Binding-site contacts:
Ligand atom C1 contacts residue ASN118 of chain 1.C at 2.7 Å.
Ligand atom N2 contacts residue ASN118 of chain 1.C at 3.8 Å.
Ligand atom C8 contacts residue HIS167 of chain 1.C at 3.9 Å.
Ligand atom C7 contacts residue ASP166 of chain 1.C at 4.0 Å.
Ligand atom C8 contacts residue ASP166 of chain 1.C at 3.6 Å.
Ligand atom O7 contacts residue ASN118 of chain 1.C at 2.7 Å (h-bond).
Ligand atom C7 contacts residue TRP168 of chain 1.C at 3.9 Å (hydrophobic).
Ligand atom O3 contacts residue TRP168 of chain 1.C at 4.1 Å.
Ligand atom C2 contacts residue ASN118 of chain 1.C at 3.2 Å.
Ligand atom O5 contacts residue ASN118 of chain 1.C at 3.0 Å (h-bond).
Ligand atom C7 contacts residue ASN118 of chain 1.C at 3.5 Å.
Ligand atom C8 contacts residue TRP168 of chain 1.C at 3.7 Å (hydrophobic).
Ligand atom O7 contacts residue HIS167 of chain 1.C at 4.4 Å.
Ligand atom N2 contacts residue TRP168 of chain 1.C at 3.2 Å.
Ligand atom C5 contacts residue ASN118 of chain 1.C at 4.3 Å.
Ligand atom C3 contacts residue TRP168 of chain 1.C at 4.0 Å (hydrophobic).
Ligand atom C2 contacts residue TRP168 of chain 1.C at 4.1 Å (hydrophobic).
Ligand atom C1 contacts residue TRP168 of chain 1.C at 4.4 Å (hydrophobic).
Ligand atom O7 contacts residue ASP166 of chain 1.C at 4.1 Å.

Sequence of chain 1.C:
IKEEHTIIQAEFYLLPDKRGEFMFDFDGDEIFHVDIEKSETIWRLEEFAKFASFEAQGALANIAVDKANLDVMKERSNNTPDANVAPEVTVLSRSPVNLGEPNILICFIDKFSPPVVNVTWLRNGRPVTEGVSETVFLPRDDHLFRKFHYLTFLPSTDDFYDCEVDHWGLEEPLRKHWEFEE

This small molecule binds to this protein.
Small molecule (SMILES): CC(=O)N[C@@H]1[C@@H](O)[C@H](O)[C@@H](CO)O[C@H]1O